Sequence of chain 1.A:
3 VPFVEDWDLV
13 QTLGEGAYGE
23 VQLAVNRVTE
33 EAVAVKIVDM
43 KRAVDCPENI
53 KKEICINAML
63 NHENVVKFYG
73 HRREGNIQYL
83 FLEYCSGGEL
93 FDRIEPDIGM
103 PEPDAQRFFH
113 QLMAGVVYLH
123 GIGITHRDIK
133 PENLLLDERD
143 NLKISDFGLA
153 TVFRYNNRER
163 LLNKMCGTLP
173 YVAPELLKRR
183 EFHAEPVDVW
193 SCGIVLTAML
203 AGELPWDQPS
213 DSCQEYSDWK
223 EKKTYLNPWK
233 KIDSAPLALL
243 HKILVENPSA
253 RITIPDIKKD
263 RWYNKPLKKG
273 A

Binding-site contacts:
Ligand atom C24 contacts residue VAL23 of chain 1.A at 3.7 Å (hydrophobic).
Ligand atom C03 contacts residue TYR86 of chain 1.A at 3.7 Å (hydrophobic).
Ligand atom C05 contacts residue GLU85 of chain 1.A at 3.7 Å.
Ligand atom N06 contacts residue LEU137 of chain 1.A at 3.9 Å.
Ligand atom C09 contacts residue LEU137 of chain 1.A at 3.3 Å (hydrophobic).
Ligand atom C05 contacts residue LEU137 of chain 1.A at 3.6 Å (hydrophobic).
Ligand atom C01 contacts residue LEU137 of chain 1.A at 3.7 Å (hydrophobic).
Ligand atom C05 contacts residue ALA36 of chain 1.A at 3.7 Å (hydrophobic).
Ligand atom C23 contacts residue VAL23 of chain 1.A at 3.8 Å (hydrophobic).
Ligand atom C12 contacts residue GLY90 of chain 1.A at 3.8 Å.
Ligand atom C22 contacts residue LYS38 of chain 1.A at 3.9 Å.
Ligand atom C03 contacts residue CYS87 of chain 1.A at 3.4 Å (hydrophobic).
Ligand atom N06 contacts residue GLU85 of chain 1.A at 2.7 Å (salt-bridge).
Ligand atom C07 contacts residue GLU85 of chain 1.A at 3.7 Å.
Ligand atom C16 contacts residue LEU15 of chain 1.A at 3.4 Å (hydrophobic).
Ligand atom C28 contacts residue ASP94 of chain 1.A at 3.6 Å.
Ligand atom C11 contacts residue LEU15 of chain 1.A at 3.2 Å (hydrophobic).
Ligand atom N04 contacts residue TYR86 of chain 1.A at 3.5 Å.
Ligand atom C13 contacts residue GLY90 of chain 1.A at 3.4 Å.
Ligand atom C08 contacts residue LEU137 of chain 1.A at 3.5 Å (hydrophobic).
Ligand atom C22 contacts residue ASP148 of chain 1.A at 3.8 Å.
Ligand atom C20 contacts residue TYR20 of chain 1.A at 3.7 Å (hydrophobic).
Ligand atom C20 contacts residue LYS38 of chain 1.A at 3.9 Å.
Ligand atom N04 contacts residue GLU85 of chain 1.A at 3.9 Å.
Ligand atom C07 contacts residue LEU137 of chain 1.A at 3.9 Å (hydrophobic).
Ligand atom N04 contacts residue CYS87 of chain 1.A at 3.0 Å (h-bond).
Ligand atom C05 contacts residue CYS87 of chain 1.A at 3.9 Å (hydrophobic).
Ligand atom C14 contacts residue CYS87 of chain 1.A at 3.8 Å (hydrophobic).
Ligand atom O18 contacts residue LEU84 of chain 1.A at 3.2 Å.
Ligand atom C07 contacts residue ALA36 of chain 1.A at 3.9 Å (hydrophobic).
Ligand atom C14 contacts residue GLY90 of chain 1.A at 3.6 Å.
Ligand atom N21 contacts residue LYS38 of chain 1.A at 3.1 Å (salt-bridge).
Ligand atom N06 contacts residue ALA36 of chain 1.A at 3.4 Å.
Ligand atom C02 contacts residue LEU15 of chain 1.A at 3.9 Å (hydrophobic).
Ligand atom C19 contacts residue ASP148 of chain 1.A at 3.9 Å.
Ligand atom C11 contacts residue GLU91 of chain 1.A at 3.9 Å.
Ligand atom C20 contacts residue ASP148 of chain 1.A at 3.2 Å.
Ligand atom C19 contacts residue TYR20 of chain 1.A at 3.4 Å (hydrophobic).
Ligand atom C03 contacts residue LEU15 of chain 1.A at 3.8 Å (hydrophobic).
Ligand atom N21 contacts residue ASP148 of chain 1.A at 3.4 Å.

A protein and the small-molecule ligand that binds it are described below.
Small molecule (SMILES): CN1CCN(c2ccc(-c3cnc4[nH]cc(NC(=O)c5cccnc5)c4c3)cc2)CC1